Binding-site contacts:
Ligand atom C8 contacts residue GLY78 of chain 2.B at 3.9 Å.
Ligand atom C7 contacts residue GLU72 of chain 2.B at 3.4 Å.
Ligand atom O7 contacts residue ASN79 of chain 2.B at 3.9 Å.
Ligand atom C8 contacts residue LYS75 of chain 2.B at 3.7 Å.
Ligand atom N2 contacts residue ASN82 of chain 2.B at 2.9 Å (h-bond).
Ligand atom C4 contacts residue ASN82 of chain 2.B at 4.2 Å.
Ligand atom C5 contacts residue ASN82 of chain 2.B at 3.6 Å.
Ligand atom O3 contacts residue GLU72 of chain 2.B at 3.5 Å (salt-bridge).
Ligand atom C3 contacts residue ASN82 of chain 2.B at 3.8 Å.
Ligand atom N2 contacts residue GLY78 of chain 2.B at 4.2 Å.
Ligand atom C8 contacts residue ASN79 of chain 2.B at 3.3 Å.
Ligand atom O5 contacts residue ASN82 of chain 2.B at 2.3 Å (h-bond).
Ligand atom C3 contacts residue GLU72 of chain 2.B at 4.3 Å.
Ligand atom C8 contacts residue GLU72 of chain 2.B at 3.3 Å.
Ligand atom O7 contacts residue GLU72 of chain 2.B at 3.7 Å.
Ligand atom O7 contacts residue ASN82 of chain 2.B at 4.4 Å.
Ligand atom N2 contacts residue GLU72 of chain 2.B at 3.9 Å.
Ligand atom O6 contacts residue ARG291 of chain 2.A at 4.4 Å.
Ligand atom C1 contacts residue ASN82 of chain 2.B at 1.4 Å.
Ligand atom C7 contacts residue ASN79 of chain 2.B at 3.7 Å.
Ligand atom C7 contacts residue ASN82 of chain 2.B at 3.9 Å.
Ligand atom C2 contacts residue ASN82 of chain 2.B at 2.5 Å.

Sequence of chain 2.B:
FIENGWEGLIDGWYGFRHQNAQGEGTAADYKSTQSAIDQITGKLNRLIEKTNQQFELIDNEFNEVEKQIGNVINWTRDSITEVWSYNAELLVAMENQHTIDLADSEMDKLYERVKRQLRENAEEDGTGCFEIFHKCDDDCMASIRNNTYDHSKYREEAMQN

The small molecule below binds the protein below.
Small molecule (SMILES): CC(=O)N[C@@H]1[C@@H](O)[C@H](O)[C@@H](CO)O[C@H]1O

Sequence of chain 2.A:
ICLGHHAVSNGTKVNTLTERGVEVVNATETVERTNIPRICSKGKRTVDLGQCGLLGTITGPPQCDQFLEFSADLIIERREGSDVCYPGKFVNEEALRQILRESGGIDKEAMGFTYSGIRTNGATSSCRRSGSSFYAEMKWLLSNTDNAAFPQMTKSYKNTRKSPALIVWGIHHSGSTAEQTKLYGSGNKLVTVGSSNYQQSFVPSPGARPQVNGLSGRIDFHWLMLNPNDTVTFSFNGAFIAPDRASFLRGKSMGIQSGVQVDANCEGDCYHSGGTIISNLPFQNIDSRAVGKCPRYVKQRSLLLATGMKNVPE